The protein below binds the small molecule below.
Small molecule (SMILES): CC(=O)N[C@@H]1[C@@H](O)[C@H](O)[C@@H](CO)O[C@H]1O

Sequence of chain 1.B:
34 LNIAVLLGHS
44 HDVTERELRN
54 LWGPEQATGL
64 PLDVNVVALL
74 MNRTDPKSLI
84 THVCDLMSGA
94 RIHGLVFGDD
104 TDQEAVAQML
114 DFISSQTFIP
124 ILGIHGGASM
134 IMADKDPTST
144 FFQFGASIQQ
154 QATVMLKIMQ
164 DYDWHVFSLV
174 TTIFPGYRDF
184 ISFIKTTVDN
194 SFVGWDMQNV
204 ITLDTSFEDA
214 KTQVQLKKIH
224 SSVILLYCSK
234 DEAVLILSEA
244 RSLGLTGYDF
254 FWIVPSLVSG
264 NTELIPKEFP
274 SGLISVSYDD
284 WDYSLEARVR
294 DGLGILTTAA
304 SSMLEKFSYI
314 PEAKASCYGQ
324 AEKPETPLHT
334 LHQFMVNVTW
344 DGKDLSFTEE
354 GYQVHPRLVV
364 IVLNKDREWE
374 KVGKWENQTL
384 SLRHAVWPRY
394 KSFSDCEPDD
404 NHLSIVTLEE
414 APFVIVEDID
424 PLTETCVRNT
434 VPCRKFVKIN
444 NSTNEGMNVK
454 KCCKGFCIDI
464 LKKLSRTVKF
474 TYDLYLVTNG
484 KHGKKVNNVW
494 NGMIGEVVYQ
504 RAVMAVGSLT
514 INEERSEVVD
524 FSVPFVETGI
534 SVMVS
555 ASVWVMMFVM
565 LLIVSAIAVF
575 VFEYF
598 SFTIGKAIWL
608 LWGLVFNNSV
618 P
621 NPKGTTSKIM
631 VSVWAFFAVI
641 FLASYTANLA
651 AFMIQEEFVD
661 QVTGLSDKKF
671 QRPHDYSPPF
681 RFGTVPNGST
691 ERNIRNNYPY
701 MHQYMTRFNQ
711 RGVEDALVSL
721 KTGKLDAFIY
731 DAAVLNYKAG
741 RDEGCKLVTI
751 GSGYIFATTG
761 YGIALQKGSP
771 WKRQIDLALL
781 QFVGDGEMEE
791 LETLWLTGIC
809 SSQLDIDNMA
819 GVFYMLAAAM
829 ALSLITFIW

Binding-site contacts:
Ligand atom O5 contacts residue ASN340 of chain 1.B at 2.4 Å (h-bond).
Ligand atom O7 contacts residue ASN340 of chain 1.B at 3.4 Å (h-bond).
Ligand atom C7 contacts residue ASN340 of chain 1.B at 3.8 Å.
Ligand atom C3 contacts residue ASN340 of chain 1.B at 3.8 Å.
Ligand atom C2 contacts residue ASN340 of chain 1.B at 2.4 Å.
Ligand atom C1 contacts residue ASN340 of chain 1.B at 1.4 Å.
Ligand atom C4 contacts residue ASN340 of chain 1.B at 4.2 Å.
Ligand atom C5 contacts residue ASN340 of chain 1.B at 3.7 Å.
Ligand atom N2 contacts residue ASN340 of chain 1.B at 2.9 Å (h-bond).